Binding-site contacts:
Ligand atom C5 contacts residue ASN82 of chain 1.B at 3.7 Å.
Ligand atom O7 contacts residue ASN82 of chain 1.B at 3.8 Å.
Ligand atom C2 contacts residue ARG258 of chain 1.I at 4.0 Å.
Ligand atom C2 contacts residue ASN82 of chain 1.B at 2.5 Å.
Ligand atom C4 contacts residue ARG258 of chain 1.I at 4.5 Å.
Ligand atom C1 contacts residue ASN82 of chain 1.B at 1.5 Å.
Ligand atom C3 contacts residue ASN82 of chain 1.B at 3.9 Å.
Ligand atom O7 contacts residue ARG258 of chain 1.I at 3.0 Å (salt-bridge).
Ligand atom C7 contacts residue GLU106 of chain 1.I at 4.2 Å.
Ligand atom C7 contacts residue ASN79 of chain 1.B at 3.7 Å.
Ligand atom O7 contacts residue GLU106 of chain 1.I at 3.4 Å (salt-bridge).
Ligand atom C4 contacts residue ASN82 of chain 1.B at 4.3 Å.
Ligand atom C7 contacts residue ASN82 of chain 1.B at 3.6 Å.
Ligand atom N2 contacts residue ARG258 of chain 1.I at 4.3 Å.
Ligand atom C8 contacts residue ASN79 of chain 1.B at 3.4 Å.
Ligand atom C7 contacts residue ARG258 of chain 1.I at 3.9 Å.
Ligand atom O7 contacts residue ASN79 of chain 1.B at 3.4 Å (h-bond).
Ligand atom C8 contacts residue GLY78 of chain 1.B at 4.3 Å.
Ligand atom O5 contacts residue ASN82 of chain 1.B at 2.3 Å (h-bond).
Ligand atom C8 contacts residue GLU106 of chain 1.I at 4.3 Å.
Ligand atom C8 contacts residue HIS75 of chain 1.B at 3.6 Å.
Ligand atom O3 contacts residue ARG258 of chain 1.I at 3.9 Å.
Ligand atom C3 contacts residue ARG258 of chain 1.I at 4.3 Å.
Ligand atom N2 contacts residue ASN82 of chain 1.B at 3.0 Å (h-bond).

This small molecule binds to this protein.
Small molecule (SMILES): CC(=O)N[C@@H]1[C@@H](O)[C@H](O)[C@@H](CO)O[C@H]1O

Sequence of chain 1.I:
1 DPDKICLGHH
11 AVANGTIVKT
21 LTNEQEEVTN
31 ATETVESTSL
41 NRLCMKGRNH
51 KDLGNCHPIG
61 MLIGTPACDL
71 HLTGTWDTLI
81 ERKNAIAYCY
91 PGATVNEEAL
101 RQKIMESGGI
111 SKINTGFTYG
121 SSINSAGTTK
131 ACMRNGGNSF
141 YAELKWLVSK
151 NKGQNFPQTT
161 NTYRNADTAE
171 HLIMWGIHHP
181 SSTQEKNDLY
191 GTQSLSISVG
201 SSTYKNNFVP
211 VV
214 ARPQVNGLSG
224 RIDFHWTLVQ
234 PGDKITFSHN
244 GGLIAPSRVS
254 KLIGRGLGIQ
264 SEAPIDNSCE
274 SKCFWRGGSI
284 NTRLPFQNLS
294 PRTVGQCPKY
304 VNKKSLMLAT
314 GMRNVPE

Sequence of chain 1.B:
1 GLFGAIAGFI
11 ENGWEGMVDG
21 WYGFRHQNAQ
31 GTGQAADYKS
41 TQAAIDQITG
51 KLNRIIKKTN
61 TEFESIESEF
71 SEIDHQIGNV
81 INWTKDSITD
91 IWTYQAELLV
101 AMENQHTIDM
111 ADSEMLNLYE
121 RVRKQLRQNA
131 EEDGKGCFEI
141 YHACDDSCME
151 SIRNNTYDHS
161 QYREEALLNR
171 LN